Sequence of chain 1.A:
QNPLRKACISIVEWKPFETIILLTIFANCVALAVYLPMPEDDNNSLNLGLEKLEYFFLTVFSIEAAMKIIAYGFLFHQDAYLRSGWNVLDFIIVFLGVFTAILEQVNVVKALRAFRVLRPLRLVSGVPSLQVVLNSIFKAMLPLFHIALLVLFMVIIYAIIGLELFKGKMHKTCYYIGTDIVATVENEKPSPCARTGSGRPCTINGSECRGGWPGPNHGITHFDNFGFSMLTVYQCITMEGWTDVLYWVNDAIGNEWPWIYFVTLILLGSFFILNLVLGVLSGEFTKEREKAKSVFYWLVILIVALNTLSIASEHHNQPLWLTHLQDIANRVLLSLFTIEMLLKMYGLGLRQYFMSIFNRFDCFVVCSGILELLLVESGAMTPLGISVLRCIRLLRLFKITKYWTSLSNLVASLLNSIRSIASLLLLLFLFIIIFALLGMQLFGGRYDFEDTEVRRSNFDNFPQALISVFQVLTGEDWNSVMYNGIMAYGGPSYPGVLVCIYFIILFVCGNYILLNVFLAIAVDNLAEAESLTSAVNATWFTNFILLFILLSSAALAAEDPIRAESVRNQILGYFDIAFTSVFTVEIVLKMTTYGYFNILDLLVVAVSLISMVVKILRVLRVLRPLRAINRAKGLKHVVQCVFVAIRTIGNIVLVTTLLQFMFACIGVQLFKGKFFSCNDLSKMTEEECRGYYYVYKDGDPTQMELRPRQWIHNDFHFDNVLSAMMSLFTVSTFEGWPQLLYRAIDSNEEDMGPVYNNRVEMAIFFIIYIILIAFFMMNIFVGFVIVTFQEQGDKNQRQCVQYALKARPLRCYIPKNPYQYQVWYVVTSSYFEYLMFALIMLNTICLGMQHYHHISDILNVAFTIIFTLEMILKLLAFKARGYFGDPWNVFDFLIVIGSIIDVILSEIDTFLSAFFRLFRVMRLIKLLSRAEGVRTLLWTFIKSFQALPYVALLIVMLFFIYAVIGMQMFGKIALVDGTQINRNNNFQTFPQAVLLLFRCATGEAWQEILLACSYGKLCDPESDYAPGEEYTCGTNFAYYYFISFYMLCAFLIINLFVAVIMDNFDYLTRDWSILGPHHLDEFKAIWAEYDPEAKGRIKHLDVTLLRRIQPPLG

A small-molecule ligand and the protein it binds are described below.
Small molecule (SMILES): COC(=O)C1=C(C)NC(C)=C([N+](=O)[O-])[C@H]1c1ccccc1C(F)(F)F

Binding-site contacts:
Ligand atom O24 contacts residue MET1366 of chain 1.A at 3.5 Å (h-bond).
Ligand atom O10 contacts residue ALA1369 of chain 1.A at 3.6 Å.
Ligand atom C02 contacts residue PHE1008 of chain 1.A at 4.0 Å (hydrophobic).
Ligand atom C15 contacts residue PHE1060 of chain 1.A at 4.1 Å (hydrophobic).
Ligand atom C01 contacts residue SER1011 of chain 1.A at 3.1 Å.
Ligand atom C13 contacts residue THR935 of chain 1.A at 3.7 Å.
Ligand atom C08 contacts residue SER1011 of chain 1.A at 4.0 Å.
Ligand atom C01 contacts residue ILE1052 of chain 1.A at 4.2 Å (hydrophobic).
Ligand atom F21 contacts residue 3PE1 of chain 1.G at 3.5 Å.
Ligand atom C14 contacts residue MET1057 of chain 1.A at 4.1 Å (hydrophobic).
Ligand atom O11 contacts residue MET1366 of chain 1.A at 4.2 Å.
Ligand atom C02 contacts residue SER1011 of chain 1.A at 3.3 Å.
Ligand atom N07 contacts residue PHE1008 of chain 1.A at 3.6 Å.
Ligand atom C06 contacts residue SER1011 of chain 1.A at 3.7 Å.
Ligand atom C08 contacts residue THR1012 of chain 1.A at 3.7 Å.
Ligand atom C12 contacts residue THR935 of chain 1.A at 4.0 Å.
Ligand atom C01 contacts residue TYR1048 of chain 1.A at 4.2 Å (hydrophobic).
Ligand atom C06 contacts residue PHE1008 of chain 1.A at 4.1 Å (hydrophobic).
Ligand atom C15 contacts residue THR935 of chain 1.A at 3.7 Å.
Ligand atom F20 contacts residue THR935 of chain 1.A at 3.9 Å.
Ligand atom C25 contacts residue MET1366 of chain 1.A at 4.1 Å (hydrophobic).
Ligand atom F19 contacts residue 3PE1 of chain 1.G at 2.8 Å.
Ligand atom C15 contacts residue MET1056 of chain 1.A at 4.0 Å (hydrophobic).
Ligand atom O11 contacts residue ALA1369 of chain 1.A at 3.9 Å.
Ligand atom N07 contacts residue SER1011 of chain 1.A at 2.7 Å (h-bond).
Ligand atom O23 contacts residue THR935 of chain 1.A at 3.4 Å (h-bond).
Ligand atom N09 contacts residue ALA1369 of chain 1.A at 4.1 Å.
Ligand atom O10 contacts residue MET1057 of chain 1.A at 3.7 Å.
Ligand atom F21 contacts residue VAL932 of chain 1.A at 2.8 Å.
Ligand atom F20 contacts residue VAL932 of chain 1.A at 3.2 Å.
Ligand atom C08 contacts residue TYR1365 of chain 1.A at 3.9 Å (hydrophobic).
Ligand atom C18 contacts residue 3PE1 of chain 1.G at 3.7 Å.
Ligand atom C25 contacts residue 3PE1 of chain 1.G at 2.2 Å.
Ligand atom C17 contacts residue THR935 of chain 1.A at 4.0 Å.
Ligand atom O11 contacts residue 3PE1 of chain 1.G at 3.7 Å.
Ligand atom O24 contacts residue 3PE1 of chain 1.G at 3.4 Å.
Ligand atom C01 contacts residue GLN939 of chain 1.A at 3.1 Å.
Ligand atom C16 contacts residue THR935 of chain 1.A at 3.8 Å.
Ligand atom C14 contacts residue THR935 of chain 1.A at 3.5 Å.
Ligand atom C18 contacts residue VAL932 of chain 1.A at 3.9 Å (hydrophobic).